The protein below binds the small molecule below.
Small molecule (SMILES): CC(=O)N[C@@H]1[C@@H](O)[C@H](O)[C@@H](CO)O[C@H]1O

Binding-site contacts:
Ligand atom C2 contacts residue ASN103 of chain 46.F at 3.2 Å.
Ligand atom N2 contacts residue ASN103 of chain 46.F at 3.8 Å.
Ligand atom C2 contacts residue THR145 of chain 46.F at 4.1 Å.
Ligand atom C1 contacts residue ASN103 of chain 46.F at 1.7 Å.
Ligand atom C8 contacts residue LEU147 of chain 46.F at 3.4 Å (hydrophobic).
Ligand atom O5 contacts residue ASN103 of chain 46.F at 2.6 Å (h-bond).
Ligand atom C1 contacts residue THR145 of chain 46.F at 3.4 Å.
Ligand atom N2 contacts residue THR145 of chain 46.F at 4.0 Å.
Ligand atom O5 contacts residue THR145 of chain 46.F at 4.0 Å.
Ligand atom O7 contacts residue LEU147 of chain 46.F at 3.0 Å.
Ligand atom C2 contacts residue LEU147 of chain 46.F at 4.3 Å (hydrophobic).
Ligand atom C5 contacts residue ASN103 of chain 46.F at 4.0 Å.
Ligand atom C3 contacts residue ASN103 of chain 46.F at 4.5 Å.
Ligand atom C3 contacts residue THR145 of chain 46.F at 4.1 Å.
Ligand atom N2 contacts residue LEU147 of chain 46.F at 3.6 Å.
Ligand atom C7 contacts residue LEU147 of chain 46.F at 3.1 Å (hydrophobic).
Ligand atom C5 contacts residue THR145 of chain 46.F at 4.0 Å.
Ligand atom C8 contacts residue VAL146 of chain 46.F at 4.5 Å (hydrophobic).

Sequence of chain 46.F:
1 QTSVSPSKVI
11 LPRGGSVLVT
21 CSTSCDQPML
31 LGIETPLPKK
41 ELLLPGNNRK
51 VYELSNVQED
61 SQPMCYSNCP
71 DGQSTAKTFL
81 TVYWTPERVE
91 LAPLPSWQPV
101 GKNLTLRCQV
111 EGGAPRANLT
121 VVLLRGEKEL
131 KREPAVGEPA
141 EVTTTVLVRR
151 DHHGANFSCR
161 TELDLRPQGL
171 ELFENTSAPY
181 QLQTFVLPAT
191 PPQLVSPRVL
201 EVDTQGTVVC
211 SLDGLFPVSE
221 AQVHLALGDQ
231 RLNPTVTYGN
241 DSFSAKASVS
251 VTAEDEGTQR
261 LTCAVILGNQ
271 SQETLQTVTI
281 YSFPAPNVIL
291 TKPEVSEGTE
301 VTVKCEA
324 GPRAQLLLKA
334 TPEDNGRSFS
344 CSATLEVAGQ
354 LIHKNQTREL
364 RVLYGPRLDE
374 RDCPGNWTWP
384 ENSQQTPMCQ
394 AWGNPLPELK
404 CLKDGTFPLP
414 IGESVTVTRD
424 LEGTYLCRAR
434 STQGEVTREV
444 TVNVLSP